This protein binds this small molecule.
Small molecule (SMILES): C[n+]1cn([C@@H]2O[C@H](CO[P](=O)(O)OP(=O)(O)O)[C@@H](O)[C@H]2O)c2nc(N)[nH]c(=O)c21

Sequence of chain 1.A:
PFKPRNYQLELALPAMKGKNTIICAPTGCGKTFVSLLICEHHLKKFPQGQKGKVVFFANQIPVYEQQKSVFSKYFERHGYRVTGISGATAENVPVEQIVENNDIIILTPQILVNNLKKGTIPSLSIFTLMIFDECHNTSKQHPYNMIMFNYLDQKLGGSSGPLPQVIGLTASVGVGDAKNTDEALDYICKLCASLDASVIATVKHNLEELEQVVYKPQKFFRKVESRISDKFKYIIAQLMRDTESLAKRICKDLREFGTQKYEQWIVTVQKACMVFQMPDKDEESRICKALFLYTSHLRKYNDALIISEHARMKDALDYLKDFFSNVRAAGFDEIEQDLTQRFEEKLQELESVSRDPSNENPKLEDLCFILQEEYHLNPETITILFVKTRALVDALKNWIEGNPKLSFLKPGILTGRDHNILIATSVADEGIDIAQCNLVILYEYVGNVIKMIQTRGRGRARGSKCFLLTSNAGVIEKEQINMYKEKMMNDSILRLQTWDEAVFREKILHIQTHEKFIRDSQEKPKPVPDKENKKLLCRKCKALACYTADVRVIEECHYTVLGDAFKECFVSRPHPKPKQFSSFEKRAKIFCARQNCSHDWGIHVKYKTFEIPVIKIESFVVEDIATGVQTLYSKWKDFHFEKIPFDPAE

Binding-site contacts:
Ligand atom O1B contacts residue LYS628 of chain 1.A at 3.4 Å (salt-bridge).
Ligand atom O1B contacts residue HIS617 of chain 1.A at 4.2 Å.
Ligand atom C3' contacts residue LYS658 of chain 1.A at 4.3 Å.
Ligand atom PB contacts residue LYS628 of chain 1.A at 3.6 Å.
Ligand atom O3A contacts residue LYS628 of chain 1.A at 2.6 Å (salt-bridge).
Ligand atom O1A contacts residue LYS628 of chain 1.A at 3.9 Å.
Ligand atom C2' contacts residue LYS631 of chain 1.A at 4.2 Å.
Ligand atom O1B contacts residue ILE645 of chain 1.A at 3.2 Å.
Ligand atom O1A contacts residue LYS621 of chain 1.A at 3.3 Å (salt-bridge).
Ligand atom O2B contacts residue ILE645 of chain 1.A at 4.0 Å.
Ligand atom O2A contacts residue HIS617 of chain 1.A at 4.4 Å.
Ligand atom O3A contacts residue HIS617 of chain 1.A at 4.2 Å.
Ligand atom C3' contacts residue LYS631 of chain 1.A at 4.4 Å.
Ligand atom O3' contacts residue ASP642 of chain 1.A at 3.7 Å.
Ligand atom PB contacts residue ILE645 of chain 1.A at 4.2 Å.
Ligand atom PA contacts residue LYS628 of chain 1.A at 3.6 Å.
Ligand atom PA contacts residue LYS621 of chain 1.A at 3.6 Å.
Ligand atom O2B contacts residue LYS631 of chain 1.A at 3.0 Å (salt-bridge).
Ligand atom O2A contacts residue LYS621 of chain 1.A at 3.0 Å (salt-bridge).
Ligand atom O2' contacts residue LYS631 of chain 1.A at 3.7 Å.
Ligand atom O3' contacts residue LYS658 of chain 1.A at 2.9 Å (salt-bridge).
Ligand atom O2A contacts residue LYS628 of chain 1.A at 3.8 Å.
Ligand atom O3A contacts residue LYS621 of chain 1.A at 4.1 Å.
Ligand atom O2' contacts residue ASP642 of chain 1.A at 3.5 Å (salt-bridge).
Ligand atom PB contacts residue HIS617 of chain 1.A at 4.2 Å.
Ligand atom O2B contacts residue HIS617 of chain 1.A at 3.5 Å (h-bond).
Ligand atom PB contacts residue LYS631 of chain 1.A at 4.2 Å.